Binding-site contacts:
Ligand atom O11 contacts residue SER98 of chain 1.I at 3.9 Å.
Ligand atom C12 contacts residue PHE192 of chain 1.I at 3.9 Å (hydrophobic).
Ligand atom O11 contacts residue PHE283 of chain 1.I at 3.5 Å.
Ligand atom C10 contacts residue PHE283 of chain 1.I at 4.2 Å (hydrophobic).
Ligand atom C06 contacts residue PHE87 of chain 1.I at 3.7 Å (hydrophobic).
Ligand atom O23 contacts residue LYS203 of chain 1.I at 4.0 Å.
Ligand atom C09 contacts residue ILE280 of chain 1.I at 4.0 Å (hydrophobic).
Ligand atom C14 contacts residue PRO194 of chain 1.I at 4.3 Å (hydrophobic).
Ligand atom C19 contacts residue PHE87 of chain 1.I at 3.5 Å (hydrophobic).
Ligand atom O11 contacts residue ILE280 of chain 1.I at 3.5 Å.
Ligand atom C03 contacts residue ZWY1 of chain 1.QA at 3.9 Å.
Ligand atom C08 contacts residue PHE192 of chain 1.I at 3.5 Å (hydrophobic).
Ligand atom O23 contacts residue ARG85 of chain 1.I at 4.2 Å.
Ligand atom C01 contacts residue PHE87 of chain 1.I at 3.9 Å (hydrophobic).
Ligand atom O24 contacts residue PRO194 of chain 1.I at 4.1 Å.
Ligand atom C25 contacts residue PHE87 of chain 1.I at 3.1 Å (hydrophobic).
Ligand atom O22 contacts residue LYS203 of chain 1.I at 2.7 Å (salt-bridge).
Ligand atom O24 contacts residue LYS203 of chain 1.I at 3.0 Å (salt-bridge).
Ligand atom C10 contacts residue ILE280 of chain 1.I at 3.8 Å (hydrophobic).
Ligand atom O20 contacts residue ARG85 of chain 1.I at 3.8 Å.
Ligand atom C13 contacts residue PHE87 of chain 1.I at 3.3 Å (hydrophobic).
Ligand atom C15 contacts residue PHE87 of chain 1.I at 4.2 Å (hydrophobic).
Ligand atom S21 contacts residue ARG85 of chain 1.I at 3.8 Å.
Ligand atom O23 contacts residue TYR36 of chain 1.I at 4.4 Å.
Ligand atom C16 contacts residue ZWY1 of chain 1.QA at 4.1 Å.
Ligand atom C10 contacts residue SER98 of chain 1.I at 4.4 Å.
Ligand atom C01 contacts residue ILE99 of chain 1.I at 3.7 Å (hydrophobic).
Ligand atom C12 contacts residue PHE87 of chain 1.I at 3.5 Å (hydrophobic).
Ligand atom S21 contacts residue LYS203 of chain 1.I at 3.4 Å (salt-bridge).
Ligand atom C04 contacts residue ZWY1 of chain 1.QA at 4.3 Å.
Ligand atom C25 contacts residue ARG85 of chain 1.I at 3.5 Å.
Ligand atom C09 contacts residue PHE283 of chain 1.I at 3.9 Å (hydrophobic).
Ligand atom C04 contacts residue ARG84 of chain 1.I at 3.8 Å.
Ligand atom C08 contacts residue PHE87 of chain 1.I at 3.8 Å (hydrophobic).
Ligand atom C14 contacts residue PHE87 of chain 1.I at 3.7 Å (hydrophobic).
Ligand atom O22 contacts residue ASP55 of chain 1.I at 3.6 Å.
Ligand atom O22 contacts residue ARG85 of chain 1.I at 2.8 Å.
Ligand atom C13 contacts residue PRO194 of chain 1.I at 4.0 Å (hydrophobic).
Ligand atom C07 contacts residue PHE87 of chain 1.I at 4.4 Å (hydrophobic).
Ligand atom C01 contacts residue SER98 of chain 1.I at 4.0 Å.

Sequence of chain 1.I:
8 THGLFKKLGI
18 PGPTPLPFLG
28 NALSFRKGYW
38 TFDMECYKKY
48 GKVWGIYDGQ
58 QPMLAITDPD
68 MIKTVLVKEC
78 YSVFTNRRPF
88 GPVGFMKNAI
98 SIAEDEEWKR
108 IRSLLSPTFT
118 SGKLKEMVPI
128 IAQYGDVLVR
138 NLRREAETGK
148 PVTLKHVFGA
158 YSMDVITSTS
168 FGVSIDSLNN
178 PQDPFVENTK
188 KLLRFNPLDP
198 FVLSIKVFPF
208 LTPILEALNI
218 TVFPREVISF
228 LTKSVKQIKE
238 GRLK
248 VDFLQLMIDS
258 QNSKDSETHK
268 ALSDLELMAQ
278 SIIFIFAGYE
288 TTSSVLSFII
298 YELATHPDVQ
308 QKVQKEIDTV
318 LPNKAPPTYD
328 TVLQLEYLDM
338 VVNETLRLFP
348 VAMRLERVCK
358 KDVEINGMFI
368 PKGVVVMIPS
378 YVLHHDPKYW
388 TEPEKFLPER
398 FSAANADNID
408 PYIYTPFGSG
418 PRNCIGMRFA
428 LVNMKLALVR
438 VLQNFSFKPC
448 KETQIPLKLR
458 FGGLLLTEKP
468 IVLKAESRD

The protein below binds the small molecule below.
Small molecule (SMILES): C[C@]12CC[C@H](OS(=O)(=O)O)CC1=CC[C@@H]1[C@@H]2CC[C@]2(C)C(=O)CC[C@@H]12